Binding-site contacts:
Ligand atom O2G contacts residue MG1 of chain 1.D at 3.0 Å.
Ligand atom O1G contacts residue PHE28 of chain 1.A at 3.7 Å.
Ligand atom O1B contacts residue MG1 of chain 1.D at 2.1 Å.
Ligand atom PA contacts residue MG1 of chain 1.D at 3.7 Å.
Ligand atom C5 contacts residue PHE143 of chain 1.A at 3.5 Å (hydrophobic).
Ligand atom C8 contacts residue PHE143 of chain 1.A at 3.7 Å (hydrophobic).
Ligand atom O2G contacts residue ASP154 of chain 1.A at 2.7 Å (salt-bridge).
Ligand atom O2A contacts residue LYS43 of chain 1.A at 3.6 Å.
Ligand atom O2G contacts residue ASN141 of chain 1.A at 2.6 Å (h-bond).
Ligand atom C6 contacts residue ALA41 of chain 1.A at 3.7 Å (hydrophobic).
Ligand atom O2A contacts residue SER25 of chain 1.A at 3.7 Å.
Ligand atom O1A contacts residue MG1 of chain 1.D at 2.6 Å.
Ligand atom N6 contacts residue GLN90 of chain 1.A at 3.1 Å (h-bond).
Ligand atom C2 contacts residue TRP91 of chain 1.A at 3.4 Å (hydrophobic).
Ligand atom C4 contacts residue PHE143 of chain 1.A at 3.5 Å (hydrophobic).
Ligand atom PB contacts residue MG1 of chain 1.D at 3.6 Å.
Ligand atom O1A contacts residue ASP154 of chain 1.A at 3.0 Å (salt-bridge).
Ligand atom PG contacts residue SER27 of chain 1.A at 3.8 Å.
Ligand atom O3G contacts residue LYS138 of chain 1.A at 3.2 Å (salt-bridge).
Ligand atom N1 contacts residue TRP91 of chain 1.A at 3.6 Å.
Ligand atom O3G contacts residue SER27 of chain 1.A at 3.1 Å (h-bond).
Ligand atom O3A contacts residue GLY26 of chain 1.A at 3.1 Å.
Ligand atom O3' contacts residue GLU106 of chain 1.B at 3.3 Å (salt-bridge).
Ligand atom O2A contacts residue GLY26 of chain 1.A at 3.3 Å (h-bond).
Ligand atom O2A contacts residue VAL31 of chain 1.A at 3.6 Å.
Ligand atom N1 contacts residue CYS92 of chain 1.A at 3.6 Å (h-bond).
Ligand atom O2B contacts residue ASN140 of chain 1.A at 3.6 Å.
Ligand atom O1B contacts residue ASP154 of chain 1.A at 3.6 Å.
Ligand atom N3B contacts residue LYS138 of chain 1.A at 3.4 Å (salt-bridge).
Ligand atom N6 contacts residue ALA41 of chain 1.A at 3.5 Å.
Ligand atom N7 contacts residue PHE143 of chain 1.A at 3.7 Å.
Ligand atom N3 contacts residue TRP91 of chain 1.A at 3.7 Å.
Ligand atom O1A contacts residue LYS43 of chain 1.A at 3.2 Å (salt-bridge).
Ligand atom O1G contacts residue SER27 of chain 1.A at 2.8 Å (h-bond).
Ligand atom O2' contacts residue PHE143 of chain 1.A at 3.6 Å.
Ligand atom N9 contacts residue PHE143 of chain 1.A at 3.6 Å.
Ligand atom O1B contacts residue ASN141 of chain 1.A at 2.8 Å (h-bond).
Ligand atom N6 contacts residue LEU74 of chain 1.A at 3.6 Å.
Ligand atom O1G contacts residue GLY26 of chain 1.A at 3.5 Å.
Ligand atom O4' contacts residue ILE23 of chain 1.A at 3.4 Å.

Sequence of chain 1.A:
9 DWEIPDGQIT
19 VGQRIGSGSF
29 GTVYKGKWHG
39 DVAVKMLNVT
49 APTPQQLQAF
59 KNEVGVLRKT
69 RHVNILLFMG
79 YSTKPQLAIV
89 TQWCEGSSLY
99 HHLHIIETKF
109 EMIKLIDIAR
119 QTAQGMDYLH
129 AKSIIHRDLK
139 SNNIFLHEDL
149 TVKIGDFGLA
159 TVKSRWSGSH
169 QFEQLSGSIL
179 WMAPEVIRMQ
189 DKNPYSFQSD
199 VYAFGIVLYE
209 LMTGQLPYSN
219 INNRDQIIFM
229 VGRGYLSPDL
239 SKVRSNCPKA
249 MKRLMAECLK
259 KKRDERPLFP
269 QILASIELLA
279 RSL

Sequence of chain 1.B:
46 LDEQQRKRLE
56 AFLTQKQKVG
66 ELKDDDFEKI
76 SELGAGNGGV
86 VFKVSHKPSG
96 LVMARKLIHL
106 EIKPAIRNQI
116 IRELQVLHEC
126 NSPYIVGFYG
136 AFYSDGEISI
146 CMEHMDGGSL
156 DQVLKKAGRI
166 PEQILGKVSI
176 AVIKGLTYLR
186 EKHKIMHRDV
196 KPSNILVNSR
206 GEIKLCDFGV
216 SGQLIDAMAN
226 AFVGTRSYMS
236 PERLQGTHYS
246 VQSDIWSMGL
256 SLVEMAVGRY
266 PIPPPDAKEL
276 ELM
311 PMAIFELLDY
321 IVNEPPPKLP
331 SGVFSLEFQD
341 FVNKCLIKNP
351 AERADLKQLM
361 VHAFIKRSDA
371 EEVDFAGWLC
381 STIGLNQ

A protein and the small-molecule ligand that binds it are described below.
Small molecule (SMILES): Nc1ncnc2c1ncn2[C@@H]1O[C@H](CO[P](=O)(O)O[P](=O)(O)NP(=O)(O)O)[C@@H](O)[C@H]1O